Binding-site contacts:
Ligand atom S15 contacts residue LEU51 of chain 1.B at 3.7 Å.
Ligand atom C26 contacts residue GLN44 of chain 1.B at 3.7 Å.
Ligand atom C34 contacts residue PRO41 of chain 1.B at 3.7 Å (hydrophobic).
Ligand atom C4 contacts residue LEU53 of chain 1.B at 3.9 Å (hydrophobic).
Ligand atom C8 contacts residue ILE105 of chain 1.B at 3.9 Å (hydrophobic).
Ligand atom C6 contacts residue LEU53 of chain 1.B at 3.8 Å (hydrophobic).
Ligand atom N5 contacts residue LEU53 of chain 1.B at 3.7 Å.
Ligand atom C19 contacts residue GLN44 of chain 1.B at 3.8 Å.
Ligand atom N7 contacts residue ILE105 of chain 1.B at 3.8 Å.
Ligand atom C14 contacts residue PRO41 of chain 1.B at 3.4 Å (hydrophobic).
Ligand atom N18 contacts residue GLN44 of chain 1.B at 3.4 Å (h-bond).
Ligand atom O31 contacts residue LEU53 of chain 1.B at 3.9 Å.
Ligand atom N20 contacts residue ASP47 of chain 1.B at 3.0 Å (salt-bridge).
Ligand atom C16 contacts residue LEU51 of chain 1.B at 3.4 Å (hydrophobic).
Ligand atom C33 contacts residue PRO41 of chain 1.B at 3.9 Å (hydrophobic).
Ligand atom C10 contacts residue LEU53 of chain 1.B at 3.7 Å (hydrophobic).
Ligand atom N24 contacts residue ASP47 of chain 1.B at 3.7 Å.
Ligand atom C34 contacts residue PHE42 of chain 1.B at 3.4 Å (hydrophobic).
Ligand atom O31 contacts residue ASN99 of chain 1.B at 3.4 Å (h-bond).
Ligand atom C16 contacts residue ASP47 of chain 1.B at 3.9 Å.
Ligand atom C26 contacts residue TRP40 of chain 1.B at 3.9 Å (hydrophobic).
Ligand atom N20 contacts residue LEU51 of chain 1.B at 3.5 Å.
Ligand atom C23 contacts residue GLN44 of chain 1.B at 3.8 Å.
Ligand atom C19 contacts residue LEU51 of chain 1.B at 3.7 Å (hydrophobic).
Ligand atom N24 contacts residue GLN44 of chain 1.B at 3.7 Å.
Ligand atom N20 contacts residue VAL46 of chain 1.B at 3.9 Å.
Ligand atom C33 contacts residue VAL46 of chain 1.B at 3.5 Å (hydrophobic).
Ligand atom C25 contacts residue LYS50 of chain 1.B at 3.9 Å.
Ligand atom O32 contacts residue ASN99 of chain 1.B at 3.0 Å (h-bond).
Ligand atom N18 contacts residue LEU51 of chain 1.B at 3.7 Å.
Ligand atom C8 contacts residue ASN99 of chain 1.B at 3.7 Å.
Ligand atom C22 contacts residue GLN44 of chain 1.B at 3.7 Å.
Ligand atom N7 contacts residue ASN99 of chain 1.B at 2.8 Å (h-bond).
Ligand atom C9 contacts residue LEU53 of chain 1.B at 3.7 Å (hydrophobic).
Ligand atom N17 contacts residue LEU51 of chain 1.B at 3.5 Å.
Ligand atom C21 contacts residue GLN44 of chain 1.B at 3.5 Å.
Ligand atom N20 contacts residue PRO45 of chain 1.B at 3.8 Å.
Ligand atom N17 contacts residue GLN44 of chain 1.B at 3.4 Å (h-bond).
Ligand atom C6 contacts residue ASN99 of chain 1.B at 3.5 Å.
Ligand atom S15 contacts residue VAL46 of chain 1.B at 3.9 Å.

Sequence of chain 1.B:
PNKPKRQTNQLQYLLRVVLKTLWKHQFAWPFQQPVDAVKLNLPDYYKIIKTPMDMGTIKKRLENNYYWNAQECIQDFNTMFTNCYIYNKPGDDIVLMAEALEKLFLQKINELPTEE

This protein binds this small molecule.
Small molecule (SMILES): CCCCc1c(C)nc2nc(SCc3nc4c(c(=O)[nH]c(=O)n4CCCC)n3CC)nn2c1C